Binding-site contacts:
Ligand atom C14 contacts residue LEU272 of chain 1.A at 4.1 Å (hydrophobic).
Ligand atom C10 contacts residue LEU272 of chain 1.A at 3.4 Å (hydrophobic).
Ligand atom C11 contacts residue GLU186 of chain 1.A at 4.2 Å.
Ligand atom C08 contacts residue LEU272 of chain 1.A at 3.4 Å (hydrophobic).
Ligand atom C02 contacts residue GLU8 of chain 1.A at 4.1 Å.
Ligand atom C05 contacts residue GLU4 of chain 1.A at 3.4 Å.
Ligand atom C16 contacts residue LEU272 of chain 1.A at 3.4 Å (hydrophobic).
Ligand atom C13 contacts residue PRO188 of chain 1.A at 3.9 Å (hydrophobic).
Ligand atom C15 contacts residue LEU272 of chain 1.A at 3.4 Å (hydrophobic).
Ligand atom C12 contacts residue SER187 of chain 1.A at 4.3 Å.
Ligand atom C14 contacts residue GLU276 of chain 1.A at 4.4 Å.
Ligand atom C07 contacts residue PHE7 of chain 1.A at 3.5 Å (hydrophobic).
Ligand atom C06 contacts residue GLU4 of chain 1.A at 4.1 Å.
Ligand atom C12 contacts residue PRO188 of chain 1.A at 4.2 Å (hydrophobic).
Ligand atom C17 contacts residue LEU272 of chain 1.A at 4.0 Å (hydrophobic).
Ligand atom N09 contacts residue LEU272 of chain 1.A at 3.4 Å.
Ligand atom C11 contacts residue LEU272 of chain 1.A at 4.1 Å (hydrophobic).
Ligand atom C06 contacts residue PHE7 of chain 1.A at 3.6 Å (hydrophobic).
Ligand atom C17 contacts residue GLU4 of chain 1.A at 4.4 Å.
Ligand atom C06 contacts residue LEU272 of chain 1.A at 4.3 Å (hydrophobic).
Ligand atom C08 contacts residue PHE7 of chain 1.A at 4.4 Å (hydrophobic).
Ligand atom C07 contacts residue LEU272 of chain 1.A at 4.1 Å (hydrophobic).
Ligand atom N04 contacts residue GLU4 of chain 1.A at 3.7 Å.
Ligand atom C12 contacts residue GLU186 of chain 1.A at 3.9 Å.

Sequence of chain 1.A:
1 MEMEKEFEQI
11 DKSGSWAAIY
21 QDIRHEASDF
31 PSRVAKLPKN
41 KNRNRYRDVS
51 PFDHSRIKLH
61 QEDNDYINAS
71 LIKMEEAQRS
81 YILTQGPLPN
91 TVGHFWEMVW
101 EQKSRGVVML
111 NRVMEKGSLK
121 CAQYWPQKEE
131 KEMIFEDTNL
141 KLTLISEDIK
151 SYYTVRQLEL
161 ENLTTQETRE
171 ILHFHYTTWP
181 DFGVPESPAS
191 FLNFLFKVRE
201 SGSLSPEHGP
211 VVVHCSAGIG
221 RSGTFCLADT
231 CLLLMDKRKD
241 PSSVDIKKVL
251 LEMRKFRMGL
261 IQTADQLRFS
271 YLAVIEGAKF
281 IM

The small molecule below binds the protein below.
Small molecule (SMILES): O[C@H]1CN[C@H]2Cc3c([nH]c4ccccc34)[C@@H]1C2